Sequence of chain 1.B:
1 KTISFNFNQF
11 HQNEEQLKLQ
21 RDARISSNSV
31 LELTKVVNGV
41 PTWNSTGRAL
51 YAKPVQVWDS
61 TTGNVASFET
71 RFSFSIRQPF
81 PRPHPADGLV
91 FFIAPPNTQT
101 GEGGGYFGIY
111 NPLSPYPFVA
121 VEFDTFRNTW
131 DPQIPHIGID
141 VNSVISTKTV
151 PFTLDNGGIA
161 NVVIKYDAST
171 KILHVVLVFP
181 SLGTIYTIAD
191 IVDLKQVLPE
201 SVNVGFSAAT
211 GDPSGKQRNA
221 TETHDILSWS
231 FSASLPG

This protein binds this small molecule.
Small molecule (SMILES): CC(=O)N[C@H]1[C@@H](O[C@@H]2[C@@H](O)[C@@H](O)O[C@H](CO)[C@@H]2O)O[C@H](CO)[C@H](O)[C@@H]1O

Binding-site contacts:
Ligand atom C7 contacts residue ASN128 of chain 1.B at 3.9 Å.
Ligand atom O3 contacts residue PHE126 of chain 1.B at 3.9 Å.
Ligand atom C4 contacts residue ASP87 of chain 1.B at 3.4 Å.
Ligand atom O4 contacts residue ASP87 of chain 1.B at 2.7 Å (salt-bridge).
Ligand atom O4 contacts residue PHE126 of chain 1.B at 3.8 Å.
Ligand atom C6 contacts residue ALA220 of chain 1.B at 3.6 Å (hydrophobic).
Ligand atom O4 contacts residue GLY211 of chain 1.B at 3.2 Å.
Ligand atom C3 contacts residue PHE126 of chain 1.B at 3.6 Å (hydrophobic).
Ligand atom O4 contacts residue GLY215 of chain 1.B at 4.0 Å.
Ligand atom O6 contacts residue ALA220 of chain 1.B at 3.5 Å.
Ligand atom C4 contacts residue PHE126 of chain 1.B at 3.9 Å (hydrophobic).
Ligand atom C7 contacts residue GLY105 of chain 1.B at 3.9 Å.
Ligand atom O4 contacts residue ASP212 of chain 1.B at 2.8 Å (salt-bridge).
Ligand atom O3 contacts residue PHE126 of chain 1.B at 3.9 Å.
Ligand atom O3 contacts residue GLY105 of chain 1.B at 2.8 Å (h-bond).
Ligand atom C4 contacts residue ASP212 of chain 1.B at 4.1 Å.
Ligand atom O2 contacts residue SER214 of chain 1.B at 3.5 Å (h-bond).
Ligand atom O7 contacts residue GLY104 of chain 1.B at 3.5 Å.
Ligand atom C6 contacts residue GLY211 of chain 1.B at 3.8 Å.
Ligand atom C3 contacts residue ASP87 of chain 1.B at 3.6 Å.
Ligand atom N2 contacts residue ASN128 of chain 1.B at 3.6 Å (h-bond).
Ligand atom O3 contacts residue ASN128 of chain 1.B at 3.0 Å (h-bond).
Ligand atom C5 contacts residue PHE126 of chain 1.B at 3.8 Å (hydrophobic).
Ligand atom O5 contacts residue GLY215 of chain 1.B at 3.5 Å.
Ligand atom O5 contacts residue ASP212 of chain 1.B at 3.9 Å.
Ligand atom O4 contacts residue GLY104 of chain 1.B at 3.9 Å.
Ligand atom C6 contacts residue ASP212 of chain 1.B at 4.0 Å.
Ligand atom O6 contacts residue HIS84 of chain 1.B at 3.2 Å (h-bond).
Ligand atom O3 contacts residue GLY104 of chain 1.B at 3.6 Å.
Ligand atom C3 contacts residue ASN128 of chain 1.B at 3.5 Å.
Ligand atom O3 contacts residue ASP87 of chain 1.B at 2.7 Å (salt-bridge).
Ligand atom C8 contacts residue ASN128 of chain 1.B at 4.1 Å.
Ligand atom C8 contacts residue TRP130 of chain 1.B at 4.1 Å (hydrophobic).
Ligand atom C4 contacts residue PHE126 of chain 1.B at 4.0 Å (hydrophobic).
Ligand atom C1 contacts residue SER214 of chain 1.B at 3.9 Å.
Ligand atom C2 contacts residue SER214 of chain 1.B at 3.9 Å.
Ligand atom O7 contacts residue GLY105 of chain 1.B at 3.2 Å (h-bond).
Ligand atom C8 contacts residue TYR106 of chain 1.B at 3.8 Å (hydrophobic).
Ligand atom O6 contacts residue GLY215 of chain 1.B at 3.8 Å.
Ligand atom C3 contacts residue GLY105 of chain 1.B at 4.1 Å.